Sequence of chain 1.X:
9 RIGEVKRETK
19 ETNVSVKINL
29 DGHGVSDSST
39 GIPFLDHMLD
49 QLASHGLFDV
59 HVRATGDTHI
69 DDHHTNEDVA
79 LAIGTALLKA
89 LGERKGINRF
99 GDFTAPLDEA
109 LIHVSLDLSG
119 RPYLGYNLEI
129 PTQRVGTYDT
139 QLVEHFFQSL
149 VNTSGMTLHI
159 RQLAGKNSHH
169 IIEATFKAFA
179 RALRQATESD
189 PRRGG

Sequence of chain 1.D:
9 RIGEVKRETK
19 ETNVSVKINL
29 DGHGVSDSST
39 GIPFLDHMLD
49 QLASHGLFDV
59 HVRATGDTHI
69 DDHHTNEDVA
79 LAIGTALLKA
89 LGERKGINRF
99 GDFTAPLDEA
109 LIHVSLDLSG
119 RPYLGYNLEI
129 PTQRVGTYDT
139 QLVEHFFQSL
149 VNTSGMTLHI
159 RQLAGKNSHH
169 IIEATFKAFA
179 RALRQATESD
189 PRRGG

Binding-site contacts:
Ligand atom C3 contacts residue GLU75 of chain 1.D at 2.7 Å.
Ligand atom C5 contacts residue HIS71 of chain 1.D at 3.2 Å.
Ligand atom N2 contacts residue GLU75 of chain 1.D at 3.9 Å.
Ligand atom C3 contacts residue MN1 of chain 1.JA at 3.7 Å.
Ligand atom N1 contacts residue HIS167 of chain 1.X at 3.5 Å (h-bond).
Ligand atom C5 contacts residue HIS167 of chain 1.X at 3.3 Å.
Ligand atom N4 contacts residue MN1 of chain 1.JA at 2.7 Å.
Ligand atom C6 contacts residue MN1 of chain 1.QC at 3.3 Å.
Ligand atom O10 contacts residue ARG97 of chain 1.M at 3.3 Å (salt-bridge).
Ligand atom C3 contacts residue HIS71 of chain 1.D at 3.9 Å.
Ligand atom C6 contacts residue HIS72 of chain 1.D at 3.6 Å.
Ligand atom N2 contacts residue MN1 of chain 1.QC at 3.4 Å.
Ligand atom C5 contacts residue MN1 of chain 1.JA at 3.7 Å.
Ligand atom C5 contacts residue GLU75 of chain 1.D at 3.7 Å.
Ligand atom N1 contacts residue GLU171 of chain 1.X at 2.7 Å (salt-bridge).
Ligand atom N4 contacts residue HIS168 of chain 1.X at 3.3 Å (h-bond).
Ligand atom C5 contacts residue MN1 of chain 1.QC at 3.7 Å.
Ligand atom C7 contacts residue MN1 of chain 1.QC at 4.0 Å.
Ligand atom O12 contacts residue ARG119 of chain 1.M at 3.6 Å.
Ligand atom O13 contacts residue GLU171 of chain 1.X at 2.4 Å (salt-bridge).
Ligand atom C5 contacts residue LEU105 of chain 1.X at 3.9 Å (hydrophobic).
Ligand atom N1 contacts residue MN1 of chain 1.QC at 2.6 Å.
Ligand atom N4 contacts residue HIS71 of chain 1.D at 2.8 Å (h-bond).
Ligand atom O11 contacts residue ARG97 of chain 1.M at 3.9 Å.
Ligand atom O13 contacts residue MN1 of chain 1.QC at 3.5 Å.
Ligand atom N2 contacts residue GLU171 of chain 1.X at 3.9 Å.
Ligand atom O13 contacts residue GLN49 of chain 1.X at 4.0 Å.
Ligand atom C7 contacts residue GLU171 of chain 1.X at 3.5 Å.
Ligand atom N2 contacts residue HIS72 of chain 1.D at 3.8 Å.
Ligand atom N1 contacts residue HIS71 of chain 1.D at 4.0 Å.
Ligand atom C5 contacts residue HIS168 of chain 1.X at 3.4 Å.
Ligand atom O12 contacts residue LYS175 of chain 1.X at 2.7 Å (salt-bridge).
Ligand atom P9 contacts residue ARG97 of chain 1.M at 3.8 Å.
Ligand atom O12 contacts residue ARG97 of chain 1.M at 3.6 Å (salt-bridge).
Ligand atom C6 contacts residue GLU171 of chain 1.X at 4.1 Å.
Ligand atom C5 contacts residue GLU171 of chain 1.X at 3.5 Å.
Ligand atom N4 contacts residue GLU75 of chain 1.D at 2.5 Å (salt-bridge).
Ligand atom O13 contacts residue HIS45 of chain 1.X at 4.0 Å.
Ligand atom O11 contacts residue ARG119 of chain 1.M at 3.5 Å (salt-bridge).
Ligand atom N1 contacts residue HIS72 of chain 1.D at 3.8 Å.

Sequence of chain 1.M:
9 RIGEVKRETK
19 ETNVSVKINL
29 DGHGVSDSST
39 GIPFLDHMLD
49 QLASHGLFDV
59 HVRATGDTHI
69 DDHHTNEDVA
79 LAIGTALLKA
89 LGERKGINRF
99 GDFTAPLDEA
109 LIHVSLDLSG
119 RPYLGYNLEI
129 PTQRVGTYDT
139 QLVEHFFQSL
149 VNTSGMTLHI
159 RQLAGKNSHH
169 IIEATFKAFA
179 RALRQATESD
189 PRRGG

This small molecule binds to this protein.
Small molecule (SMILES): O=P(O)(O)C[C@H](O)Cn1cncn1